This protein binds this small molecule.
Small molecule (SMILES): CC[C@H](C)[C@H](NC(=O)[C@H](CC(C)C)NC(=O)[C@H](CO)NC(=O)CNC(=O)[C@@H](NC(=O)[C@@H](N)[C@@H](C)O)C(C)C)C(=O)N[C@H](C=O)CCC(N)=O

Sequence of chain 51.D:
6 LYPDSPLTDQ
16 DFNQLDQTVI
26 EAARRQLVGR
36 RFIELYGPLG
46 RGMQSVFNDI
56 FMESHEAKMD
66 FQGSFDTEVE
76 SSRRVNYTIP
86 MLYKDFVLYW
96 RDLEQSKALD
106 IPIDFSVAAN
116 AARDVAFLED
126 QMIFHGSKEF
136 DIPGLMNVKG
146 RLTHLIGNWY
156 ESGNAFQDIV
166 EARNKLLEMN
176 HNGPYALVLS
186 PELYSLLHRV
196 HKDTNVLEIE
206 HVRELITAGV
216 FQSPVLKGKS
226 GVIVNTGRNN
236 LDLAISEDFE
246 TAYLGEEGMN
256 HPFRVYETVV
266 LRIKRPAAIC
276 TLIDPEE

Binding-site contacts:
Ligand atom C contacts residue ASP243 of chain 51.D at 3.8 Å.
Ligand atom OG contacts residue ARG29 of chain 51.D at 4.3 Å.
Ligand atom NE2 contacts residue ARG36 of chain 51.D at 3.9 Å.
Ligand atom CD1 contacts residue LEU32 of chain 51.D at 3.8 Å (hydrophobic).
Ligand atom CG2 contacts residue PRO43 of chain 51.D at 3.9 Å (hydrophobic).
Ligand atom O contacts residue ARG35 of chain 51.D at 3.4 Å (salt-bridge).
Ligand atom CB contacts residue ASP243 of chain 51.D at 4.3 Å.
Ligand atom CG2 contacts residue ASP243 of chain 51.D at 3.3 Å.
Ligand atom CB contacts residue PRO43 of chain 51.D at 3.8 Å (hydrophobic).
Ligand atom CG2 contacts residue LEU40 of chain 51.D at 4.2 Å (hydrophobic).
Ligand atom O contacts residue ARG36 of chain 51.D at 3.6 Å (salt-bridge).
Ligand atom C contacts residue ARG36 of chain 51.D at 3.2 Å.
Ligand atom CB contacts residue ARG35 of chain 51.D at 4.1 Å.
Ligand atom C contacts residue ASP243 of chain 51.D at 3.9 Å.
Ligand atom CB contacts residue ARG29 of chain 51.D at 4.1 Å.
Ligand atom CA contacts residue ARG35 of chain 51.D at 3.9 Å.
Ligand atom CA contacts residue PRO43 of chain 51.D at 4.4 Å (hydrophobic).
Ligand atom CD1 contacts residue LEU40 of chain 51.D at 3.8 Å (hydrophobic).
Ligand atom CB contacts residue ARG35 of chain 51.D at 3.5 Å.
Ligand atom N contacts residue ASP243 of chain 51.D at 3.2 Å (salt-bridge).
Ligand atom C contacts residue ARG35 of chain 51.D at 4.4 Å.
Ligand atom OE1 contacts residue ARG36 of chain 51.D at 3.8 Å.
Ligand atom O contacts residue ARG35 of chain 51.D at 3.1 Å (salt-bridge).
Ligand atom O contacts residue ARG29 of chain 51.D at 3.8 Å.
Ligand atom CG contacts residue LEU40 of chain 51.D at 4.4 Å (hydrophobic).
Ligand atom N contacts residue ARG35 of chain 51.D at 4.1 Å.
Ligand atom CA contacts residue ASP243 of chain 51.D at 3.3 Å.
Ligand atom OG contacts residue ILE25 of chain 51.D at 4.0 Å.
Ligand atom CA contacts residue ARG29 of chain 51.D at 4.0 Å.
Ligand atom CA contacts residue ASP243 of chain 51.D at 4.3 Å.
Ligand atom C contacts residue ARG35 of chain 51.D at 3.6 Å.
Ligand atom CD contacts residue ARG36 of chain 51.D at 4.1 Å.
Ligand atom CA contacts residue ASP243 of chain 51.D at 4.4 Å.
Ligand atom N contacts residue PRO43 of chain 51.D at 4.4 Å.
Ligand atom CB contacts residue LEU40 of chain 51.D at 4.1 Å (hydrophobic).
Ligand atom CD1 contacts residue ARG35 of chain 51.D at 4.5 Å.
Ligand atom CD1 contacts residue ARG29 of chain 51.D at 4.4 Å.
Ligand atom CG1 contacts residue ARG35 of chain 51.D at 4.2 Å.
Ligand atom N contacts residue ASP243 of chain 51.D at 2.8 Å (salt-bridge).
Ligand atom O contacts residue ASP243 of chain 51.D at 4.1 Å.